Binding-site contacts:
Ligand atom C7 contacts residue ASN613 of chain 1.B at 3.4 Å.
Ligand atom N2 contacts residue GLN833 of chain 1.A at 4.4 Å.
Ligand atom C6 contacts residue GLN833 of chain 1.A at 4.0 Å.
Ligand atom C6 contacts residue THR615 of chain 1.B at 4.2 Å.
Ligand atom C2 contacts residue GLN833 of chain 1.A at 3.5 Å.
Ligand atom O7 contacts residue ILE831 of chain 1.A at 4.2 Å.
Ligand atom O5 contacts residue GLN833 of chain 1.A at 3.7 Å.
Ligand atom O7 contacts residue GLN833 of chain 1.A at 3.6 Å.
Ligand atom N2 contacts residue ASN613 of chain 1.B at 3.0 Å (h-bond).
Ligand atom C4 contacts residue ASN613 of chain 1.B at 4.2 Å.
Ligand atom C4 contacts residue GLN833 of chain 1.A at 3.9 Å.
Ligand atom C1 contacts residue THR615 of chain 1.B at 3.3 Å.
Ligand atom C3 contacts residue ASN613 of chain 1.B at 3.8 Å.
Ligand atom C5 contacts residue GLN833 of chain 1.A at 4.3 Å.
Ligand atom C8 contacts residue GLN641 of chain 1.B at 3.9 Å.
Ligand atom O5 contacts residue ASN613 of chain 1.B at 2.3 Å (h-bond).
Ligand atom C8 contacts residue ASN613 of chain 1.B at 4.5 Å.
Ligand atom C2 contacts residue ASN613 of chain 1.B at 2.5 Å.
Ligand atom C5 contacts residue ASN613 of chain 1.B at 3.7 Å.
Ligand atom C7 contacts residue GLN833 of chain 1.A at 4.4 Å.
Ligand atom C1 contacts residue ASN613 of chain 1.B at 1.4 Å.
Ligand atom C3 contacts residue GLN833 of chain 1.A at 4.1 Å.
Ligand atom C5 contacts residue THR615 of chain 1.B at 3.7 Å.
Ligand atom O5 contacts residue THR615 of chain 1.B at 3.1 Å (h-bond).
Ligand atom O3 contacts residue GLN833 of chain 1.A at 4.4 Å.
Ligand atom O6 contacts residue THR615 of chain 1.B at 3.5 Å (h-bond).
Ligand atom O7 contacts residue ASN613 of chain 1.B at 3.5 Å (h-bond).
Ligand atom C1 contacts residue GLN833 of chain 1.A at 4.0 Å.

Sequence of chain 1.A:
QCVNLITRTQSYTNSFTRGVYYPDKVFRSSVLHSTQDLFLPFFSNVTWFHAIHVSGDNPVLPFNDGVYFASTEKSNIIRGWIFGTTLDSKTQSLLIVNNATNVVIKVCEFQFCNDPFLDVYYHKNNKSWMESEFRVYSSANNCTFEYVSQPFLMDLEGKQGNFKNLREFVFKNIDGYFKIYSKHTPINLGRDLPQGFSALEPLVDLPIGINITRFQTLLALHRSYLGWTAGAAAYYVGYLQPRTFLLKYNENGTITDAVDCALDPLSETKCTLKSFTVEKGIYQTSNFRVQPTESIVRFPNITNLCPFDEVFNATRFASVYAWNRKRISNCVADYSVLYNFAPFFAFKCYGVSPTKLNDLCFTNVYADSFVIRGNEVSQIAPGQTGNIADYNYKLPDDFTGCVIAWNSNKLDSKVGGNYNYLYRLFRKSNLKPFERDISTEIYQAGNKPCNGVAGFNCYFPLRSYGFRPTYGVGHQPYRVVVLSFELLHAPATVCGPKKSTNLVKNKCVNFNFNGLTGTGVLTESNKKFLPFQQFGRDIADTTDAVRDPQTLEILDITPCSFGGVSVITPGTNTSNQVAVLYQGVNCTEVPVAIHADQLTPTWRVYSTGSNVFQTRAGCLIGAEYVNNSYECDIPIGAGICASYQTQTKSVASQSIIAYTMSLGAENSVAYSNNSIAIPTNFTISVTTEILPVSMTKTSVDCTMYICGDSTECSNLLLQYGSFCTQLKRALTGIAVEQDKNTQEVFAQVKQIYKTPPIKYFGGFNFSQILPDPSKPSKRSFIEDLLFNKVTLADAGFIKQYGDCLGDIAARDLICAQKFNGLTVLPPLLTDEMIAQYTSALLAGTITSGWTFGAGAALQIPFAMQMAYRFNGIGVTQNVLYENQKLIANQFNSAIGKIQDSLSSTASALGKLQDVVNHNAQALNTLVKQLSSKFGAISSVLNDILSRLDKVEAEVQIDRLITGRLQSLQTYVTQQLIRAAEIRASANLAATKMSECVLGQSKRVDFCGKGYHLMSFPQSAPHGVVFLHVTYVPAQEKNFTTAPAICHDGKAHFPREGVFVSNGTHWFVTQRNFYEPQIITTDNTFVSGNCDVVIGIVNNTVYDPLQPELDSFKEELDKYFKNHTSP

The small molecule below binds the protein below.
Small molecule (SMILES): CC(=O)N[C@H]1[C@H](O[C@H]2[C@H](O)[C@@H](NC(C)=O)CO[C@@H]2CO)O[C@H](CO)[C@@H](O)[C@@H]1O

Sequence of chain 1.B:
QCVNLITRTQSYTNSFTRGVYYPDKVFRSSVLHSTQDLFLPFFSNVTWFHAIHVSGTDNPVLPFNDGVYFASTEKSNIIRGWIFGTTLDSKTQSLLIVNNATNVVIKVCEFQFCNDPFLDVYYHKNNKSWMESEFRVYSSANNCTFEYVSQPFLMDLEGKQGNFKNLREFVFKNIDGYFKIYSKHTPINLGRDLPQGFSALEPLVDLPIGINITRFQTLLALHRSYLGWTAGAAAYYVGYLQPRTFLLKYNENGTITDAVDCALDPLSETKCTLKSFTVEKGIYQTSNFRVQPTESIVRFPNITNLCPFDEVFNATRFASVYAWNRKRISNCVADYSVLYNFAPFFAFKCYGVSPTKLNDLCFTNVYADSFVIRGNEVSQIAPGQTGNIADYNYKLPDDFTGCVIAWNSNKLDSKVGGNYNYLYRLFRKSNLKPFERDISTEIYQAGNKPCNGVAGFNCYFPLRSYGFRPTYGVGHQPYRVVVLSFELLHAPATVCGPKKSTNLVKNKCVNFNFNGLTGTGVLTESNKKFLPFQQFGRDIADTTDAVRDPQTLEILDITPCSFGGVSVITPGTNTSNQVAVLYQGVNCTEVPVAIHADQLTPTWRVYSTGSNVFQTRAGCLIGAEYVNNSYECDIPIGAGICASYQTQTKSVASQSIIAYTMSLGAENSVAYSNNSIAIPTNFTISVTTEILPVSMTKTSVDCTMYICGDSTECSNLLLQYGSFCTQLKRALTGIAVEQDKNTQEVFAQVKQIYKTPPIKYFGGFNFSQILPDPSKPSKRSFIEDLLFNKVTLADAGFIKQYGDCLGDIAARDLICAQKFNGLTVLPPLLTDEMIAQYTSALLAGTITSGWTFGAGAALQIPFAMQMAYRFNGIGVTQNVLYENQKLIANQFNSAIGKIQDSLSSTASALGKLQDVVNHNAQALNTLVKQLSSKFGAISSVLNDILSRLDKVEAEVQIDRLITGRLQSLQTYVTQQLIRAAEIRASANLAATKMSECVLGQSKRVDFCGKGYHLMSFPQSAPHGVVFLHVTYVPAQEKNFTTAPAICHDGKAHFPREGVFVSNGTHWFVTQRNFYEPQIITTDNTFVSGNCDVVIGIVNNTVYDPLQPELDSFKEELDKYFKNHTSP